A small-molecule ligand and the protein it binds are described below.
Small molecule (SMILES): C[C@@H]1CCCN1C(=O)c1cnn(C)c1C(=O)Nc1ccn2cc(-c3ccccc3)nc2c1

Binding-site contacts:
Ligand atom C23 contacts residue GLY279 of chain 1.D at 3.7 Å.
Ligand atom C19 contacts residue PHE283 of chain 1.D at 3.5 Å (hydrophobic).
Ligand atom N7 contacts residue GLY279 of chain 1.D at 3.8 Å.
Ligand atom C26 contacts residue GLU275 of chain 1.D at 3.6 Å.
Ligand atom C10 contacts residue TYR247 of chain 1.D at 3.5 Å (hydrophobic).
Ligand atom N13 contacts residue ILE246 of chain 1.D at 3.6 Å.
Ligand atom C26 contacts residue LYS272 of chain 1.D at 3.5 Å.
Ligand atom C24 contacts residue TYR247 of chain 1.D at 3.6 Å (hydrophobic).
Ligand atom C25 contacts residue PRO266 of chain 1.D at 3.7 Å (hydrophobic).
Ligand atom C19 contacts residue MET267 of chain 1.D at 3.4 Å (hydrophobic).
Ligand atom C6 contacts residue MET267 of chain 1.D at 3.5 Å (hydrophobic).
Ligand atom C5 contacts residue PHE283 of chain 1.D at 3.5 Å (hydrophobic).
Ligand atom C26 contacts residue VAL276 of chain 1.D at 3.7 Å (hydrophobic).
Ligand atom C30 contacts residue LEU189 of chain 1.D at 3.6 Å (hydrophobic).
Ligand atom N7 contacts residue TYR247 of chain 1.D at 2.3 Å (h-bond).
Ligand atom C11 contacts residue TYR247 of chain 1.D at 3.4 Å (hydrophobic).
Ligand atom C27 contacts residue GLU275 of chain 1.D at 3.2 Å.
Ligand atom C16 contacts residue PHE283 of chain 1.D at 3.7 Å (hydrophobic).
Ligand atom C4 contacts residue PHE283 of chain 1.D at 3.4 Å (hydrophobic).
Ligand atom C18 contacts residue MET267 of chain 1.D at 3.3 Å (hydrophobic).
Ligand atom N12 contacts residue PHE283 of chain 1.D at 3.5 Å.
Ligand atom C22 contacts residue GLN280 of chain 1.D at 3.8 Å.
Ligand atom C11 contacts residue GLN280 of chain 1.D at 3.6 Å.
Ligand atom C6 contacts residue TYR247 of chain 1.D at 3.1 Å (hydrophobic).
Ligand atom C8 contacts residue PHE283 of chain 1.D at 3.7 Å (hydrophobic).
Ligand atom C10 contacts residue GLY279 of chain 1.D at 3.4 Å.
Ligand atom C21 contacts residue GLY279 of chain 1.D at 3.4 Å.
Ligand atom C14 contacts residue MET267 of chain 1.D at 3.5 Å (hydrophobic).
Ligand atom C21 contacts residue MET267 of chain 1.D at 3.8 Å (hydrophobic).
Ligand atom O20 contacts residue GLN280 of chain 1.D at 3.0 Å (h-bond).
Ligand atom N9 contacts residue MET267 of chain 1.D at 3.4 Å.
Ligand atom C1 contacts residue PHE283 of chain 1.D at 3.8 Å (hydrophobic).
Ligand atom O2 contacts residue PHE283 of chain 1.D at 3.3 Å.
Ligand atom C15 contacts residue LEU229 of chain 1.D at 3.7 Å (hydrophobic).
Ligand atom N17 contacts residue PHE283 of chain 1.D at 3.4 Å.
Ligand atom N12 contacts residue ILE246 of chain 1.D at 3.5 Å.
Ligand atom C10 contacts residue MET267 of chain 1.D at 3.8 Å (hydrophobic).
Ligand atom C22 contacts residue ILE246 of chain 1.D at 3.7 Å (hydrophobic).
Ligand atom C27 contacts residue LYS272 of chain 1.D at 3.6 Å.
Ligand atom C31 contacts residue HIS79 of chain 1.D at 3.6 Å.

Sequence of chain 1.D:
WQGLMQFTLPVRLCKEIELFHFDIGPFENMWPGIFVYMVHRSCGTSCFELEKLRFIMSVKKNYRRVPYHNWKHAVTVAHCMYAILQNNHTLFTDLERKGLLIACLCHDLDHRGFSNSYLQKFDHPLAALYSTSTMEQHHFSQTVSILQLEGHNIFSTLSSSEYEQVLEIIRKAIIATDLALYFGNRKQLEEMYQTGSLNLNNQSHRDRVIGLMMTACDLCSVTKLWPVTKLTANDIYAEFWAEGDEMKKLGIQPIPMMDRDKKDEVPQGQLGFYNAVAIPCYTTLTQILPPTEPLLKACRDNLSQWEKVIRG